Sequence of chain 7.A:
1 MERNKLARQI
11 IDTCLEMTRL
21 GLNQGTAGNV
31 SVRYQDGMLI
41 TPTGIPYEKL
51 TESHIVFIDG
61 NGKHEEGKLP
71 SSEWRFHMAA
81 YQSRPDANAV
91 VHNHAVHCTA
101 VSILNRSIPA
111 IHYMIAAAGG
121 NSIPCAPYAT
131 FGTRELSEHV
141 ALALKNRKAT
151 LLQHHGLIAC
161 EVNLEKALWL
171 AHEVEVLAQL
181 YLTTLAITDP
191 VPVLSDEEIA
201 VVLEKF

Binding-site contacts:
Ligand atom O1 contacts residue HIS94 of chain 18.A at 3.0 Å (h-bond).
Ligand atom P contacts residue SER71 of chain 18.A at 3.8 Å.
Ligand atom N2 contacts residue ZN1 of chain 18.B at 2.8 Å.
Ligand atom O2 contacts residue TYR113 of chain 7.A at 3.4 Å (h-bond).
Ligand atom N2 contacts residue ASN29 of chain 18.A at 3.6 Å.
Ligand atom O1P contacts residue ASN29 of chain 18.A at 3.6 Å.
Ligand atom O4P contacts residue SER71 of chain 18.A at 2.6 Å (h-bond).
Ligand atom N2 contacts residue SER72 of chain 18.A at 4.0 Å.
Ligand atom O1 contacts residue ZN1 of chain 18.B at 2.2 Å.
Ligand atom C2 contacts residue THR26 of chain 18.A at 3.6 Å.
Ligand atom C1 contacts residue GLY28 of chain 18.A at 3.6 Å.
Ligand atom O4P contacts residue ASN29 of chain 18.A at 2.9 Å (h-bond).
Ligand atom O3P contacts residue THR43 of chain 18.A at 3.7 Å.
Ligand atom O1 contacts residue ALA27 of chain 18.A at 3.8 Å.
Ligand atom O1 contacts residue GLY28 of chain 18.A at 2.9 Å (h-bond).
Ligand atom C2 contacts residue ALA27 of chain 18.A at 4.0 Å (hydrophobic).
Ligand atom O1 contacts residue HIS92 of chain 18.A at 3.2 Å (h-bond).
Ligand atom O1P contacts residue SER72 of chain 18.A at 3.6 Å.
Ligand atom O2 contacts residue HIS155 of chain 18.A at 2.9 Å (h-bond).
Ligand atom O2P contacts residue SER71 of chain 18.A at 3.7 Å.
Ligand atom O2 contacts residue GLU73 of chain 18.A at 2.4 Å (salt-bridge).
Ligand atom O1 contacts residue ASN29 of chain 18.A at 3.6 Å.
Ligand atom C1 contacts residue ZN1 of chain 18.B at 2.8 Å.
Ligand atom O2 contacts residue HIS94 of chain 18.A at 3.7 Å.
Ligand atom P contacts residue SER72 of chain 18.A at 4.0 Å.
Ligand atom P contacts residue THR43 of chain 18.A at 3.9 Å.
Ligand atom C1 contacts residue ASN29 of chain 18.A at 3.3 Å.
Ligand atom C2 contacts residue ASN29 of chain 18.A at 3.5 Å.
Ligand atom C1 contacts residue HIS94 of chain 18.A at 3.9 Å.
Ligand atom N2 contacts residue GLU73 of chain 18.A at 3.1 Å (salt-bridge).
Ligand atom C2 contacts residue GLY28 of chain 18.A at 3.6 Å.
Ligand atom O3P contacts residue GLY44 of chain 18.A at 2.9 Å (h-bond).
Ligand atom N2 contacts residue TYR113 of chain 7.A at 3.7 Å.
Ligand atom O2 contacts residue HIS92 of chain 18.A at 3.4 Å (h-bond).
Ligand atom P contacts residue ASN29 of chain 18.A at 3.9 Å.
Ligand atom O3P contacts residue THR26 of chain 18.A at 3.6 Å (h-bond).
Ligand atom O2 contacts residue ZN1 of chain 18.B at 1.9 Å.
Ligand atom O4P contacts residue GLY28 of chain 18.A at 3.5 Å (h-bond).
Ligand atom O2P contacts residue THR43 of chain 18.A at 2.9 Å (h-bond).
Ligand atom O2P contacts residue SER72 of chain 18.A at 2.9 Å (h-bond).

This small molecule binds to this protein.
Small molecule (SMILES): O=C(COP(=O)(O)O)NO

Sequence of chain 18.A:
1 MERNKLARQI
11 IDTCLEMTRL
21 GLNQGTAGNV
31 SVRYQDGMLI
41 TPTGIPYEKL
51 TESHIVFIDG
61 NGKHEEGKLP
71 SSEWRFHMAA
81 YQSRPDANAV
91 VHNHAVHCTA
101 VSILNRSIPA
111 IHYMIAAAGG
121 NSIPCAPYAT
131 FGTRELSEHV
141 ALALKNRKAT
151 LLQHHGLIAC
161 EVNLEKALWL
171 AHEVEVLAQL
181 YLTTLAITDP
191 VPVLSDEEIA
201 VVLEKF